The protein below binds the small molecule below.
Small molecule (SMILES): Cc1cc(CCCOc2c(C)cc(-c3nnn(C)n3)cc2C)on1

Binding-site contacts:
Ligand atom C1B contacts residue LEU181 of chain 3.A at 4.0 Å (hydrophobic).
Ligand atom O1 contacts residue LEU100 of chain 3.A at 3.7 Å.
Ligand atom N1A contacts residue LEU217 of chain 3.A at 3.3 Å.
Ligand atom CM2 contacts residue ILE122 of chain 3.A at 3.8 Å (hydrophobic).
Ligand atom C2A contacts residue PHE179 of chain 3.A at 3.5 Å (hydrophobic).
Ligand atom N2 contacts residue MET214 of chain 3.A at 3.8 Å.
Ligand atom C5B contacts residue TYR144 of chain 3.A at 3.8 Å (hydrophobic).
Ligand atom C2A contacts residue LEU217 of chain 3.A at 4.0 Å (hydrophobic).
Ligand atom N1A contacts residue PHE179 of chain 3.A at 3.3 Å.
Ligand atom N5A contacts residue LEU217 of chain 3.A at 3.6 Å.
Ligand atom C1B contacts residue ILE98 of chain 3.A at 3.7 Å (hydrophobic).
Ligand atom N5A contacts residue PHE179 of chain 3.A at 3.3 Å.
Ligand atom N4A contacts residue PHE179 of chain 3.A at 3.5 Å.
Ligand atom CM6 contacts residue LEU184 of chain 3.A at 3.7 Å (hydrophobic).
Ligand atom O1B contacts residue ILE98 of chain 3.A at 3.2 Å.
Ligand atom CM4 contacts residue ALA166 of chain 3.A at 3.1 Å (hydrophobic).
Ligand atom C6B contacts residue ILE98 of chain 3.A at 3.8 Å (hydrophobic).
Ligand atom C3 contacts residue LEU100 of chain 3.A at 3.8 Å (hydrophobic).
Ligand atom CM4 contacts residue TYR142 of chain 3.A at 3.7 Å (hydrophobic).
Ligand atom CM6 contacts residue TYR144 of chain 3.A at 3.7 Å (hydrophobic).
Ligand atom C6B contacts residue LEU181 of chain 3.A at 3.5 Å (hydrophobic).
Ligand atom C2B contacts residue ILE122 of chain 3.A at 4.0 Å (hydrophobic).
Ligand atom CM4 contacts residue VAL168 of chain 3.A at 3.9 Å (hydrophobic).
Ligand atom C4 contacts residue MET214 of chain 3.A at 3.7 Å (hydrophobic).
Ligand atom CM3 contacts residue TYR190 of chain 3.A at 3.6 Å (hydrophobic).
Ligand atom N2 contacts residue LEU100 of chain 3.A at 3.8 Å.
Ligand atom N5A contacts residue MET124 of chain 3.A at 3.9 Å.
Ligand atom N1A contacts residue MET124 of chain 3.A at 3.6 Å.
Ligand atom CM2 contacts residue ILE77 of chain 3.A at 3.8 Å (hydrophobic).
Ligand atom C4 contacts residue LEU100 of chain 3.A at 3.9 Å (hydrophobic).
Ligand atom C4 contacts residue TYR190 of chain 3.A at 3.7 Å (hydrophobic).
Ligand atom N3A contacts residue TYR144 of chain 3.A at 3.2 Å.
Ligand atom O1 contacts residue MET214 of chain 3.A at 3.2 Å.
Ligand atom C1C contacts residue MET214 of chain 3.A at 3.2 Å (hydrophobic).
Ligand atom N3A contacts residue PHE179 of chain 3.A at 3.7 Å.
Ligand atom CM4 contacts residue TYR144 of chain 3.A at 3.8 Å (hydrophobic).
Ligand atom CM6 contacts residue LEU181 of chain 3.A at 3.8 Å (hydrophobic).
Ligand atom C5B contacts residue LEU181 of chain 3.A at 3.6 Å (hydrophobic).
Ligand atom N4A contacts residue TYR144 of chain 3.A at 3.7 Å.
Ligand atom C5 contacts residue MET214 of chain 3.A at 3.4 Å (hydrophobic).

Sequence of chain 3.A:
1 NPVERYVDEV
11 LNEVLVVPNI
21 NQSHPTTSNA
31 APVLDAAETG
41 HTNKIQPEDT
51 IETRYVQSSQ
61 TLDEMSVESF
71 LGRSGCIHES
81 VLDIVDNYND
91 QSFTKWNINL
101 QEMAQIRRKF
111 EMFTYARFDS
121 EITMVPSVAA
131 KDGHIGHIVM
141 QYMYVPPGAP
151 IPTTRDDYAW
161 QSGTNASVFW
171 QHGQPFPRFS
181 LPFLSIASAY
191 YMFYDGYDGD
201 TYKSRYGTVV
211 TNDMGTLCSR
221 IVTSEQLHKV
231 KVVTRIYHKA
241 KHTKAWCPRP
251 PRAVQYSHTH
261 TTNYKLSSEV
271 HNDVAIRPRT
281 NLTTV